The protein below binds the small molecule below.
Small molecule (SMILES): CCCc1nc(C)c2c(C)nc3cc(OCc4ccc5ccccc5n4)ccc3n12

Sequence of chain 1.B:
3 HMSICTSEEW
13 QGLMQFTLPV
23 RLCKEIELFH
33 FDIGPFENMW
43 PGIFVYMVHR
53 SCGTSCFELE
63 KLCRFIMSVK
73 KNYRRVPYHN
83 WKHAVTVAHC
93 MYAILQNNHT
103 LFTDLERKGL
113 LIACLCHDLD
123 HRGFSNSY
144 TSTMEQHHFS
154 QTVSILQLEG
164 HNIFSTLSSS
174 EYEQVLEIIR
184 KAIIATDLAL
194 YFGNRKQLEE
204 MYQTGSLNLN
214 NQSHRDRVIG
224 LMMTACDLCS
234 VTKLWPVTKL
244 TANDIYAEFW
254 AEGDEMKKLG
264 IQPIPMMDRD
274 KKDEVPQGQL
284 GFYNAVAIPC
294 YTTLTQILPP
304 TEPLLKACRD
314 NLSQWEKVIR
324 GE

Binding-site contacts:
Ligand atom N3 contacts residue GLN282 of chain 1.B at 3.2 Å (h-bond).
Ligand atom C25 contacts residue TYR80 of chain 1.B at 3.4 Å (hydrophobic).
Ligand atom N2 contacts residue PHE285 of chain 1.B at 3.7 Å.
Ligand atom N1 contacts residue LEU231 of chain 1.B at 3.6 Å.
Ligand atom C14 contacts residue GLN282 of chain 1.B at 3.4 Å.
Ligand atom C7 contacts residue PHE285 of chain 1.B at 3.7 Å (hydrophobic).
Ligand atom C25 contacts residue ILE248 of chain 1.B at 3.7 Å (hydrophobic).
Ligand atom N4 contacts residue TYR249 of chain 1.B at 2.6 Å (h-bond).
Ligand atom C15 contacts residue GLY281 of chain 1.B at 3.5 Å.
Ligand atom C19 contacts residue MET269 of chain 1.B at 3.7 Å (hydrophobic).
Ligand atom C21 contacts residue PRO268 of chain 1.B at 3.2 Å (hydrophobic).
Ligand atom C22 contacts residue PRO268 of chain 1.B at 3.7 Å (hydrophobic).
Ligand atom C9 contacts residue MET269 of chain 1.B at 3.7 Å (hydrophobic).
Ligand atom C6 contacts residue ILE248 of chain 1.B at 3.7 Å (hydrophobic).
Ligand atom O1 contacts residue MET269 of chain 1.B at 3.4 Å (h-bond).
Ligand atom C8 contacts residue PHE252 of chain 1.B at 3.7 Å (hydrophobic).
Ligand atom C2 contacts residue PHE252 of chain 1.B at 3.8 Å (hydrophobic).
Ligand atom C13 contacts residue PHE285 of chain 1.B at 3.8 Å (hydrophobic).
Ligand atom C5 contacts residue ILE248 of chain 1.B at 3.8 Å (hydrophobic).
Ligand atom C14 contacts residue VAL234 of chain 1.B at 3.6 Å (hydrophobic).
Ligand atom C1 contacts residue TYR80 of chain 1.B at 3.8 Å (hydrophobic).
Ligand atom C13 contacts residue ILE248 of chain 1.B at 3.7 Å (hydrophobic).
Ligand atom C20 contacts residue PRO268 of chain 1.B at 3.6 Å (hydrophobic).
Ligand atom C23 contacts residue TYR249 of chain 1.B at 3.2 Å (hydrophobic).
Ligand atom C14 contacts residue ILE248 of chain 1.B at 3.5 Å (hydrophobic).
Ligand atom C1 contacts residue PHE252 of chain 1.B at 3.5 Å (hydrophobic).
Ligand atom C16 contacts residue GLY281 of chain 1.B at 3.7 Å.
Ligand atom C11 contacts residue TYR249 of chain 1.B at 3.7 Å (hydrophobic).
Ligand atom N3 contacts residue PHE285 of chain 1.B at 3.8 Å.
Ligand atom C20 contacts residue MET269 of chain 1.B at 3.5 Å (hydrophobic).
Ligand atom N4 contacts residue GLY281 of chain 1.B at 3.6 Å.
Ligand atom C16 contacts residue TYR249 of chain 1.B at 3.6 Å (hydrophobic).
Ligand atom C24 contacts residue TYR249 of chain 1.B at 3.5 Å (hydrophobic).
Ligand atom C21 contacts residue GLU277 of chain 1.B at 3.4 Å.
Ligand atom C22 contacts residue GLU277 of chain 1.B at 3.5 Å.
Ligand atom C21 contacts residue MET269 of chain 1.B at 3.7 Å (hydrophobic).
Ligand atom C15 contacts residue TYR249 of chain 1.B at 3.6 Å (hydrophobic).
Ligand atom N1 contacts residue TYR80 of chain 1.B at 3.6 Å (h-bond).
Ligand atom C23 contacts residue GLU277 of chain 1.B at 3.8 Å.
Ligand atom C22 contacts residue LYS274 of chain 1.B at 3.7 Å.